The protein below binds the small molecule below.
Small molecule (SMILES): Nc1nc(=O)c2ncn([C@@H]3O[C@H](CO)[C@@H](O)[C@H]3OP(=O)(O)OC[C@H]3O[C@@H](n4cnc5c(N)ncnc54)[C@H](O)[C@@H]3OP(=O)(O)O)c2[nH]1

Sequence of chain 1.C:
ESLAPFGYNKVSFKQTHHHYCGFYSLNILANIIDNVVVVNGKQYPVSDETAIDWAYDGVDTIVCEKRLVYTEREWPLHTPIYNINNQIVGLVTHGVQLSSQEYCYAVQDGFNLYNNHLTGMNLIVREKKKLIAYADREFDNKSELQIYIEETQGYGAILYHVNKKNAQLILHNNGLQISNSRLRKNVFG

Sequence of chain 1.D:
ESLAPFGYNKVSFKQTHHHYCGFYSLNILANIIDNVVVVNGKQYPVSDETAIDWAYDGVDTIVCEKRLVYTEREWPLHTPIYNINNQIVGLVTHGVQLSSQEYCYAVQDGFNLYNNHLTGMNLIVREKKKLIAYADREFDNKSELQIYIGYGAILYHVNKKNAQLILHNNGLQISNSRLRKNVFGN

Binding-site contacts:
Ligand atom O16 contacts residue HIS20 of chain 1.D at 3.3 Å.
Ligand atom N36 contacts residue LYS144 of chain 1.C at 3.2 Å.
Ligand atom C23 contacts residue ASN189 of chain 1.C at 3.2 Å.
Ligand atom N06 contacts residue PHE113 of chain 1.D at 3.5 Å.
Ligand atom C02 contacts residue PHE113 of chain 1.D at 3.2 Å (hydrophobic).
Ligand atom C04 contacts residue PHE113 of chain 1.D at 3.5 Å (hydrophobic).
Ligand atom O01 contacts residue ARG193 of chain 1.C at 2.4 Å (salt-bridge).
Ligand atom N09 contacts residue PHE113 of chain 1.D at 3.6 Å.
Ligand atom O45 contacts residue ASN189 of chain 1.C at 3.6 Å (h-bond).
Ligand atom C15 contacts residue HIS20 of chain 1.D at 3.3 Å.
Ligand atom O30 contacts residue HIS20 of chain 1.D at 3.5 Å.
Ligand atom N09 contacts residue ARG193 of chain 1.C at 2.9 Å (salt-bridge).
Ligand atom C02 contacts residue ARG193 of chain 1.C at 3.4 Å.
Ligand atom O22 contacts residue ASN189 of chain 1.C at 3.3 Å (h-bond).
Ligand atom C10 contacts residue ARG193 of chain 1.C at 3.8 Å.
Ligand atom O29 contacts residue HIS20 of chain 1.D at 2.3 Å (h-bond).
Ligand atom P27 contacts residue HIS20 of chain 1.D at 3.7 Å.
Ligand atom O01 contacts residue PHE113 of chain 1.D at 3.2 Å.
Ligand atom C08 contacts residue PHE113 of chain 1.D at 3.4 Å (hydrophobic).
Ligand atom O32 contacts residue HIS119 of chain 1.D at 3.4 Å.
Ligand atom N05 contacts residue HIS21 of chain 1.D at 2.9 Å (h-bond).
Ligand atom C07 contacts residue PHE113 of chain 1.D at 3.5 Å (hydrophobic).
Ligand atom O30 contacts residue LYS144 of chain 1.C at 3.3 Å (salt-bridge).
Ligand atom O45 contacts residue LYS130 of chain 1.C at 3.4 Å (salt-bridge).
Ligand atom O28 contacts residue HIS21 of chain 1.D at 3.0 Å (h-bond).
Ligand atom O45 contacts residue ALA135 of chain 1.C at 3.4 Å (h-bond).
Ligand atom O01 contacts residue ASN117 of chain 1.D at 3.3 Å.
Ligand atom O13 contacts residue PHE113 of chain 1.D at 3.6 Å.
Ligand atom C37 contacts residue LYS16 of chain 1.D at 3.1 Å.
Ligand atom O45 contacts residue GLN177 of chain 1.C at 2.8 Å (h-bond).
Ligand atom O28 contacts residue HIS20 of chain 1.D at 3.6 Å.
Ligand atom N42 contacts residue TYR136 of chain 1.C at 3.4 Å.
Ligand atom O30 contacts residue HIS19 of chain 1.D at 3.1 Å (h-bond).
Ligand atom N03 contacts residue PHE113 of chain 1.D at 3.2 Å.
Ligand atom C10 contacts residue ARG191 of chain 1.C at 3.2 Å.
Ligand atom O46 contacts residue ILE134 of chain 1.C at 3.2 Å.
Ligand atom O32 contacts residue HIS21 of chain 1.D at 2.9 Å (h-bond).
Ligand atom O30 contacts residue HIS21 of chain 1.D at 3.1 Å (h-bond).
Ligand atom N09 contacts residue ARG191 of chain 1.C at 3.4 Å (salt-bridge).
Ligand atom C37 contacts residue LYS144 of chain 1.C at 3.7 Å.